Sequence of chain 1.A:
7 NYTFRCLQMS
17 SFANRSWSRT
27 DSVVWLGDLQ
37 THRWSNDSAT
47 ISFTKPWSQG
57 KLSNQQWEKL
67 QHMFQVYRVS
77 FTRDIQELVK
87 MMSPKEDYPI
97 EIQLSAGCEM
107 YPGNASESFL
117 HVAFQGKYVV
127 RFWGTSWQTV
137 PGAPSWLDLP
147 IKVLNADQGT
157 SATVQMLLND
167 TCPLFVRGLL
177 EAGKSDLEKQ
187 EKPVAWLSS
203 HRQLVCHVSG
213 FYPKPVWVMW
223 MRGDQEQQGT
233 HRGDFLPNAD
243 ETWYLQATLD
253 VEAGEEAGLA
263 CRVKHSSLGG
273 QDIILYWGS

Binding-site contacts:
Ligand atom C1 contacts residue ARG25 of chain 1.A at 4.5 Å.
Ligand atom N2 contacts residue ASN42 of chain 1.A at 3.0 Å (h-bond).
Ligand atom C1 contacts residue ASN42 of chain 1.A at 1.4 Å.
Ligand atom C8 contacts residue TRP23 of chain 1.A at 3.3 Å (hydrophobic).
Ligand atom C2 contacts residue SER24 of chain 1.A at 3.8 Å.
Ligand atom C7 contacts residue ARG25 of chain 1.A at 4.3 Å.
Ligand atom O7 contacts residue ASP43 of chain 1.A at 4.2 Å.
Ligand atom N2 contacts residue SER24 of chain 1.A at 2.9 Å (h-bond).
Ligand atom C8 contacts residue ARG25 of chain 1.A at 4.1 Å.
Ligand atom C5 contacts residue ASN42 of chain 1.A at 3.6 Å.
Ligand atom C4 contacts residue ASN42 of chain 1.A at 4.2 Å.
Ligand atom O7 contacts residue ASN42 of chain 1.A at 3.6 Å.
Ligand atom N2 contacts residue ARG25 of chain 1.A at 4.2 Å.
Ligand atom O7 contacts residue ARG25 of chain 1.A at 4.2 Å.
Ligand atom C2 contacts residue ASN42 of chain 1.A at 2.4 Å.
Ligand atom C1 contacts residue SER24 of chain 1.A at 3.9 Å.
Ligand atom O5 contacts residue ASN42 of chain 1.A at 2.3 Å (h-bond).
Ligand atom C3 contacts residue SER24 of chain 1.A at 4.0 Å.
Ligand atom C7 contacts residue ASN42 of chain 1.A at 3.6 Å.
Ligand atom C8 contacts residue SER24 of chain 1.A at 3.7 Å.
Ligand atom O3 contacts residue SER24 of chain 1.A at 4.4 Å.
Ligand atom C3 contacts residue ASN42 of chain 1.A at 3.7 Å.
Ligand atom C7 contacts residue SER24 of chain 1.A at 3.7 Å.

This protein binds this small molecule.
Small molecule (SMILES): CC(=O)N[C@H]1[C@H](O[C@H]2[C@H](O)[C@@H](NC(C)=O)CO[C@@H]2CO)O[C@H](CO)[C@@H](O[C@@H]2O[C@H](CO)[C@@H](O)[C@H](O[C@H]3O[C@H](CO)[C@@H](O)[C@H](O)[C@@H]3O[C@H]3O[C@H](CO)[C@@H](O)[C@H](O)[C@@H]3O)[C@@H]2O)[C@@H]1O